Binding-site contacts:
Ligand atom N7 contacts residue GLN280 of chain 1.C at 3.0 Å (h-bond).
Ligand atom C20 contacts residue PHE283 of chain 1.C at 3.6 Å (hydrophobic).
Ligand atom C3 contacts residue ILE246 of chain 1.C at 3.7 Å (hydrophobic).
Ligand atom N9 contacts residue PHE283 of chain 1.C at 3.8 Å.
Ligand atom C23 contacts residue ILE246 of chain 1.C at 3.6 Å (hydrophobic).
Ligand atom C20 contacts residue GLN280 of chain 1.C at 3.6 Å.
Ligand atom C8 contacts residue GLN280 of chain 1.C at 3.7 Å.
Ligand atom C10 contacts residue MET267 of chain 1.C at 3.3 Å (hydrophobic).
Ligand atom C13 contacts residue TYR247 of chain 1.C at 3.3 Å (hydrophobic).
Ligand atom C11 contacts residue GLY279 of chain 1.C at 3.5 Å.
Ligand atom N6 contacts residue PHE283 of chain 1.C at 3.7 Å.
Ligand atom C17 contacts residue GLU275 of chain 1.C at 3.5 Å.
Ligand atom C18 contacts residue GLY279 of chain 1.C at 3.6 Å.
Ligand atom C5 contacts residue PHE283 of chain 1.C at 3.5 Å (hydrophobic).
Ligand atom C1 contacts residue PHE283 of chain 1.C at 3.6 Å (hydrophobic).
Ligand atom C22 contacts residue TYR247 of chain 1.C at 3.5 Å (hydrophobic).
Ligand atom C1 contacts residue LEU229 of chain 1.C at 3.6 Å (hydrophobic).
Ligand atom C13 contacts residue MET267 of chain 1.C at 3.7 Å (hydrophobic).
Ligand atom C10 contacts residue GLY279 of chain 1.C at 3.4 Å.
Ligand atom C3 contacts residue PHE283 of chain 1.C at 3.6 Å (hydrophobic).
Ligand atom C13 contacts residue VAL276 of chain 1.C at 3.8 Å (hydrophobic).
Ligand atom C17 contacts residue MET267 of chain 1.C at 3.7 Å (hydrophobic).
Ligand atom C15 contacts residue MET267 of chain 1.C at 3.8 Å (hydrophobic).
Ligand atom CL24 contacts residue SER231 of chain 1.C at 3.2 Å.
Ligand atom N12 contacts residue GLY279 of chain 1.C at 3.7 Å.
Ligand atom C16 contacts residue TYR247 of chain 1.C at 3.4 Å (hydrophobic).
Ligand atom C22 contacts residue MET267 of chain 1.C at 3.8 Å (hydrophobic).
Ligand atom C19 contacts residue MET267 of chain 1.C at 3.7 Å (hydrophobic).
Ligand atom N9 contacts residue PHE250 of chain 1.C at 3.5 Å.
Ligand atom C16 contacts residue GLY279 of chain 1.C at 3.5 Å.
Ligand atom N12 contacts residue MET267 of chain 1.C at 3.6 Å.
Ligand atom C4 contacts residue PHE283 of chain 1.C at 3.5 Å (hydrophobic).
Ligand atom CL24 contacts residue LEU229 of chain 1.C at 3.6 Å.
Ligand atom C23 contacts residue GLN280 of chain 1.C at 3.8 Å.
Ligand atom C10 contacts residue TYR247 of chain 1.C at 3.3 Å (hydrophobic).
Ligand atom C20 contacts residue TYR247 of chain 1.C at 3.6 Å (hydrophobic).
Ligand atom N14 contacts residue MET267 of chain 1.C at 3.5 Å.
Ligand atom N12 contacts residue TYR247 of chain 1.C at 2.5 Å (h-bond).
Ligand atom C11 contacts residue MET267 of chain 1.C at 3.2 Å (hydrophobic).
Ligand atom C22 contacts residue GLN280 of chain 1.C at 3.6 Å.

The protein below binds the small molecule below.
Small molecule (SMILES): Cc1c(Cl)cc(Cl)c2nc(CCc3nc4ccccc4[nH]c3=O)nn12

Sequence of chain 1.C:
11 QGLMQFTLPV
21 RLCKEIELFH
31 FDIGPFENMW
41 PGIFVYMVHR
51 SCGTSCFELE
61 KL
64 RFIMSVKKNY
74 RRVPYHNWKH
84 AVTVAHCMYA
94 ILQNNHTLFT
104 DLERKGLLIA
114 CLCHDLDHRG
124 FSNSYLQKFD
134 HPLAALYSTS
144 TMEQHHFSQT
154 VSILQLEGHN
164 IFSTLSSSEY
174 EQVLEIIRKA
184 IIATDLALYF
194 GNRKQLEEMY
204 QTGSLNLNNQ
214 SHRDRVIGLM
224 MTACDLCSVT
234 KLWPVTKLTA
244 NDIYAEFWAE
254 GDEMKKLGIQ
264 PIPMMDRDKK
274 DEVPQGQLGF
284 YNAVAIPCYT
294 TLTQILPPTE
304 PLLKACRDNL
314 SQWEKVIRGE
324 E